Sequence of chain 1.A:
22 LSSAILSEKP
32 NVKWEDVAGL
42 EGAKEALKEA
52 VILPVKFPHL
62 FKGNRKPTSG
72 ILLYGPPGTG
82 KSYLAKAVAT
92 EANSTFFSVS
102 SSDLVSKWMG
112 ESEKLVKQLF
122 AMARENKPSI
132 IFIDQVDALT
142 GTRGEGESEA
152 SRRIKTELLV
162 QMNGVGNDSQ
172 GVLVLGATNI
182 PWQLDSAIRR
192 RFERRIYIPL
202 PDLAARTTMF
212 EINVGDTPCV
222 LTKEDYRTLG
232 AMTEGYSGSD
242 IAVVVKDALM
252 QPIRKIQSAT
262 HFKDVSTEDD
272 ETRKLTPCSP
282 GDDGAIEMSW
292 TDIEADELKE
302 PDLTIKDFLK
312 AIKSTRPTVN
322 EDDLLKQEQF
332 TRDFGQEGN

Binding-site contacts:
Ligand atom C5' contacts residue SER240 of chain 1.A at 3.5 Å.
Ligand atom PB contacts residue MG1 of chain 1.E at 3.6 Å.
Ligand atom O1B contacts residue LYS82 of chain 1.A at 2.8 Å (salt-bridge).
Ligand atom C8 contacts residue GLY81 of chain 1.A at 3.6 Å.
Ligand atom C8 contacts residue GLY79 of chain 1.A at 3.5 Å.
Ligand atom PA contacts residue SER83 of chain 1.A at 3.6 Å.
Ligand atom O4' contacts residue SER240 of chain 1.A at 3.5 Å (h-bond).
Ligand atom O3B contacts residue GLY79 of chain 1.A at 3.1 Å.
Ligand atom O1B contacts residue GLY81 of chain 1.A at 3.0 Å (h-bond).
Ligand atom O2A contacts residue SER83 of chain 1.A at 2.9 Å (h-bond).
Ligand atom O1A contacts residue TYR84 of chain 1.A at 3.1 Å (h-bond).
Ligand atom S1G contacts residue GLY79 of chain 1.A at 3.6 Å.
Ligand atom O2A contacts residue MG1 of chain 1.E at 3.4 Å.
Ligand atom S1G contacts residue ASN180 of chain 1.A at 3.3 Å (h-bond).
Ligand atom N6 contacts residue VAL38 of chain 1.A at 3.5 Å.
Ligand atom PB contacts residue LYS82 of chain 1.A at 3.3 Å.
Ligand atom C8 contacts residue GLY239 of chain 1.A at 3.5 Å.
Ligand atom O3G contacts residue SER240 of chain 1.A at 3.6 Å.
Ligand atom O4' contacts residue GLY239 of chain 1.A at 3.5 Å.
Ligand atom PB contacts residue GLY81 of chain 1.A at 3.6 Å.
Ligand atom N7 contacts residue GLY81 of chain 1.A at 3.2 Å.
Ligand atom O2B contacts residue LYS82 of chain 1.A at 3.6 Å.
Ligand atom C2 contacts residue ASP37 of chain 1.A at 3.6 Å.
Ligand atom N6 contacts residue ALA39 of chain 1.A at 3.1 Å (h-bond).
Ligand atom N1 contacts residue VAL38 of chain 1.A at 3.6 Å.
Ligand atom O3A contacts residue GLY81 of chain 1.A at 3.0 Å (h-bond).
Ligand atom PG contacts residue MG1 of chain 1.E at 3.5 Å.
Ligand atom N1 contacts residue ALA39 of chain 1.A at 2.8 Å (h-bond).
Ligand atom O1B contacts residue THR80 of chain 1.A at 3.0 Å (h-bond).
Ligand atom O2G contacts residue SER83 of chain 1.A at 3.5 Å (h-bond).
Ligand atom N7 contacts residue THR80 of chain 1.A at 3.5 Å.
Ligand atom C6 contacts residue ALA39 of chain 1.A at 3.4 Å (hydrophobic).
Ligand atom O3A contacts residue LYS82 of chain 1.A at 2.8 Å (salt-bridge).
Ligand atom O2B contacts residue SER83 of chain 1.A at 2.8 Å (h-bond).
Ligand atom O1B contacts residue GLY79 of chain 1.A at 3.7 Å.
Ligand atom O3G contacts residue GLY79 of chain 1.A at 3.6 Å.
Ligand atom O2B contacts residue MG1 of chain 1.E at 2.2 Å.
Ligand atom O1A contacts residue GLY81 of chain 1.A at 3.5 Å.
Ligand atom O3A contacts residue SER83 of chain 1.A at 3.4 Å (h-bond).
Ligand atom O2G contacts residue MG1 of chain 1.E at 2.4 Å.

The small molecule below binds the protein below.
Small molecule (SMILES): Nc1ncnc2c1ncn2[C@@H]1O[C@H](COP(=O)(O)OP(=O)(O)OP(O)(O)=S)[C@@H](O)[C@H]1O